The small molecule below binds the protein below.
Small molecule (SMILES): COc1ccc(N2CCN(c3cccc(C)c3)CC2)nn1

Sequence of chain 20.A:
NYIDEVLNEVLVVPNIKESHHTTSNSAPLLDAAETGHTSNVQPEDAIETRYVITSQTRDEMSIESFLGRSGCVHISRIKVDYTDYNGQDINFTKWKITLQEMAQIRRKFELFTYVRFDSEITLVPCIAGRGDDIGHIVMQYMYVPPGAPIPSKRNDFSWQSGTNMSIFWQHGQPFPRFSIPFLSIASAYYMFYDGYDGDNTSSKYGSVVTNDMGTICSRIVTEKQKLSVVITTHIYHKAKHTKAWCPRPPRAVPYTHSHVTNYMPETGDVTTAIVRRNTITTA

Binding-site contacts:
Ligand atom C1 contacts residue ASN215 of chain 20.A at 3.6 Å.
Ligand atom C18 contacts residue PHE182 of chain 20.A at 4.0 Å (hydrophobic).
Ligand atom C14 contacts residue LEU187 of chain 20.A at 4.3 Å (hydrophobic).
Ligand atom C16 contacts residue ILE101 of chain 20.A at 3.5 Å (hydrophobic).
Ligand atom C14 contacts residue ILE101 of chain 20.A at 4.1 Å (hydrophobic).
Ligand atom C17 contacts residue TYR147 of chain 20.A at 4.0 Å (hydrophobic).
Ligand atom C13 contacts residue ILE101 of chain 20.A at 3.4 Å (hydrophobic).
Ligand atom O2 contacts residue MET195 of chain 20.A at 4.4 Å.
Ligand atom N5 contacts residue MET217 of chain 20.A at 3.3 Å (h-bond).
Ligand atom C15 contacts residue ILE101 of chain 20.A at 4.1 Å (hydrophobic).
Ligand atom C7 contacts residue THR102 of chain 20.A at 4.2 Å.
Ligand atom C17 contacts residue ILE101 of chain 20.A at 3.8 Å (hydrophobic).
Ligand atom N4 contacts residue TYR193 of chain 20.A at 3.5 Å.
Ligand atom C10 contacts residue HIS241 of chain 20.A at 3.6 Å.
Ligand atom C20 contacts residue ILE125 of chain 20.A at 3.4 Å (hydrophobic).
Ligand atom C3 contacts residue LEU103 of chain 20.A at 4.2 Å (hydrophobic).
Ligand atom C18 contacts residue ILE220 of chain 20.A at 4.3 Å (hydrophobic).
Ligand atom N4 contacts residue MET217 of chain 20.A at 3.3 Å.
Ligand atom C10 contacts residue SER123 of chain 20.A at 4.2 Å.
Ligand atom C18 contacts residue ILE125 of chain 20.A at 4.2 Å (hydrophobic).
Ligand atom C1 contacts residue TYR193 of chain 20.A at 3.8 Å (hydrophobic).
Ligand atom C1 contacts residue TYR194 of chain 20.A at 4.2 Å (hydrophobic).
Ligand atom C7 contacts residue LEU103 of chain 20.A at 3.2 Å (hydrophobic).
Ligand atom C8 contacts residue PHE121 of chain 20.A at 4.3 Å (hydrophobic).
Ligand atom C6 contacts residue THR102 of chain 20.A at 4.3 Å.
Ligand atom C21 contacts residue ILE101 of chain 20.A at 4.0 Å (hydrophobic).
Ligand atom C19 contacts residue ILE125 of chain 20.A at 3.2 Å (hydrophobic).
Ligand atom C14 contacts residue MET217 of chain 20.A at 3.9 Å (hydrophobic).
Ligand atom C16 contacts residue TYR147 of chain 20.A at 4.3 Å (hydrophobic).
Ligand atom C21 contacts residue ILE220 of chain 20.A at 3.5 Å (hydrophobic).
Ligand atom O2 contacts residue TYR193 of chain 20.A at 3.4 Å.
Ligand atom C21 contacts residue TYR147 of chain 20.A at 2.7 Å (hydrophobic).
Ligand atom C11 contacts residue HIS241 of chain 20.A at 3.7 Å.
Ligand atom C3 contacts residue TYR193 of chain 20.A at 3.8 Å (hydrophobic).
Ligand atom C17 contacts residue ILE220 of chain 20.A at 3.9 Å (hydrophobic).
Ligand atom C1 contacts residue MET195 of chain 20.A at 4.3 Å (hydrophobic).
Ligand atom C3 contacts residue PHE121 of chain 20.A at 4.4 Å (hydrophobic).
Ligand atom C8 contacts residue LEU103 of chain 20.A at 3.1 Å (hydrophobic).
Ligand atom N5 contacts residue TYR193 of chain 20.A at 4.0 Å.
Ligand atom C13 contacts residue THR102 of chain 20.A at 4.3 Å.